Sequence of chain 1.A:
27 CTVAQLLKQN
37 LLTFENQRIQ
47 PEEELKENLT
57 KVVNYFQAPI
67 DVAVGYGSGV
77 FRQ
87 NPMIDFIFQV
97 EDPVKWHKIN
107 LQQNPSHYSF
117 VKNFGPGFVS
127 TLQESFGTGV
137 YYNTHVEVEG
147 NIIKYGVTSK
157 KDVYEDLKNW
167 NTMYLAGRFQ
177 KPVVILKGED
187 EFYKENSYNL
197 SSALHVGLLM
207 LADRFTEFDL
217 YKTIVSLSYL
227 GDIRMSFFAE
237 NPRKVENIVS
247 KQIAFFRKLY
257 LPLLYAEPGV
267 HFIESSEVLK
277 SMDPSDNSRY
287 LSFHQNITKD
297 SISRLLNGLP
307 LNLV

A small-molecule ligand and the protein it binds are described below.
Small molecule (SMILES): N#C[Pt-2](C#N)(C#N)C#N

Binding-site contacts:
Ligand atom N2 contacts residue LYS247 of chain 1.A at 3.7 Å.
Ligand atom N3 contacts residue PHE77 of chain 1.A at 4.1 Å.
Ligand atom C1 contacts residue PHE234 of chain 1.A at 4.0 Å (hydrophobic).
Ligand atom C4 contacts residue ARG174 of chain 1.A at 4.2 Å.
Ligand atom N4 contacts residue PHE77 of chain 1.A at 4.0 Å.
Ligand atom C3 contacts residue SER74 of chain 1.A at 3.9 Å.
Ligand atom N1 contacts residue ARG174 of chain 1.A at 4.1 Å.
Ligand atom C3 contacts residue LYS247 of chain 1.A at 3.6 Å.
Ligand atom N2 contacts residue ILE244 of chain 1.A at 3.9 Å.
Ligand atom N1 contacts residue PHE234 of chain 1.A at 4.0 Å.
Ligand atom C4 contacts residue GLY73 of chain 1.A at 3.6 Å.
Ligand atom C4 contacts residue PHE77 of chain 1.A at 4.4 Å (hydrophobic).
Ligand atom C2 contacts residue ILE244 of chain 1.A at 4.2 Å (hydrophobic).
Ligand atom C3 contacts residue GLN248 of chain 1.A at 4.2 Å.
Ligand atom C2 contacts residue GLN248 of chain 1.A at 4.4 Å.
Ligand atom C4 contacts residue PHE234 of chain 1.A at 3.9 Å (hydrophobic).
Ligand atom C2 contacts residue ARG239 of chain 1.A at 4.0 Å.
Ligand atom N4 contacts residue TYR72 of chain 1.A at 3.9 Å.
Ligand atom N3 contacts residue SER74 of chain 1.A at 3.2 Å (h-bond).
Ligand atom C2 contacts residue LYS247 of chain 1.A at 4.1 Å.
Ligand atom N1 contacts residue ILE244 of chain 1.A at 3.9 Å.
Ligand atom N4 contacts residue GLN248 of chain 1.A at 3.7 Å.
Ligand atom C1 contacts residue ILE244 of chain 1.A at 4.1 Å (hydrophobic).
Ligand atom N4 contacts residue PRO178 of chain 1.A at 3.9 Å.
Ligand atom N4 contacts residue ARG174 of chain 1.A at 3.4 Å (salt-bridge).
Ligand atom C3 contacts residue GLY73 of chain 1.A at 3.9 Å.
Ligand atom C4 contacts residue GLN248 of chain 1.A at 3.4 Å.
Ligand atom C1 contacts residue GLN248 of chain 1.A at 4.1 Å.
Ligand atom N4 contacts residue GLY73 of chain 1.A at 3.0 Å (h-bond).
Ligand atom PT contacts residue GLN248 of chain 1.A at 3.7 Å.
Ligand atom N3 contacts residue GLY73 of chain 1.A at 3.4 Å.
Ligand atom N4 contacts residue PHE234 of chain 1.A at 4.0 Å.
Ligand atom N3 contacts residue LYS247 of chain 1.A at 2.9 Å (salt-bridge).
Ligand atom N2 contacts residue ARG239 of chain 1.A at 2.9 Å (salt-bridge).